Sequence of chain 1.A:
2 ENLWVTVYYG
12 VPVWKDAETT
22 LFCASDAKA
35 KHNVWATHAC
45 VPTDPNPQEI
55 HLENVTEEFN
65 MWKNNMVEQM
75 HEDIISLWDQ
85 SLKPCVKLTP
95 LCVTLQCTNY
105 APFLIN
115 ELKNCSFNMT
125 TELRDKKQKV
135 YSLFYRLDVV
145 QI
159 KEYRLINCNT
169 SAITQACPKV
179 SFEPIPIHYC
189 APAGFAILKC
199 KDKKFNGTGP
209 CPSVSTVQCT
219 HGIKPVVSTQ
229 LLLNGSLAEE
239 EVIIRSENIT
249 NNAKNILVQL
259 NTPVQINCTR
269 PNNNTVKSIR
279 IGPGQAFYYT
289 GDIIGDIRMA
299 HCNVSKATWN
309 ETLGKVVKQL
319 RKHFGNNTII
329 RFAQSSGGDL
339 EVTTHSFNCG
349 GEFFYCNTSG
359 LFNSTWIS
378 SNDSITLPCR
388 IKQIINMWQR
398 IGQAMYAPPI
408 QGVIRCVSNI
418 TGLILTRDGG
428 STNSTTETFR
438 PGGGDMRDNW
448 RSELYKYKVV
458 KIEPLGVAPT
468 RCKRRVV

The small molecule below binds the protein below.
Small molecule (SMILES): CC(=O)N[C@H]1[C@H](O[C@H]2[C@H](O)[C@@H](NC(C)=O)CO[C@@H]2CO)O[C@H](CO)[C@@H](O[C@@H]2O[C@H](CO[C@H]3O[C@H](CO)[C@@H](O)[C@H](O)[C@@H]3O)[C@@H](O)[C@H](O[C@H]3O[C@H](CO)[C@@H](O)[C@H](O)[C@@H]3O[C@H]3O[C@H](CO)[C@@H](O)[C@H](O)[C@@H]3O[C@H]3O[C@H](CO)[C@@H](O)[C@H](O)[C@@H]3O)[C@@H]2O)[C@@H]1O

Binding-site contacts:
Ligand atom N2 contacts residue SER415 of chain 1.A at 2.6 Å (h-bond).
Ligand atom C3 contacts residue VAL414 of chain 1.A at 3.8 Å (hydrophobic).
Ligand atom O6 contacts residue SER179 of chain 1.A at 4.2 Å.
Ligand atom C1 contacts residue ASN232 of chain 1.A at 1.4 Å.
Ligand atom C6 contacts residue GLU181 of chain 1.A at 3.8 Å.
Ligand atom C7 contacts residue SER415 of chain 1.A at 3.5 Å.
Ligand atom C1 contacts residue SER415 of chain 1.A at 3.6 Å.
Ligand atom C2 contacts residue SER415 of chain 1.A at 3.4 Å.
Ligand atom C8 contacts residue SER415 of chain 1.A at 3.6 Å.
Ligand atom O3 contacts residue CYS413 of chain 1.A at 4.1 Å.
Ligand atom C4 contacts residue VAL414 of chain 1.A at 3.9 Å (hydrophobic).
Ligand atom N2 contacts residue ASN232 of chain 1.A at 2.9 Å (h-bond).
Ligand atom O5 contacts residue VAL414 of chain 1.A at 4.3 Å.
Ligand atom O6 contacts residue GLY348 of chain 1.A at 3.9 Å.
Ligand atom O6 contacts residue GLN408 of chain 1.A at 4.0 Å.
Ligand atom C8 contacts residue LEU231 of chain 1.A at 4.2 Å (hydrophobic).
Ligand atom C1 contacts residue NAG1 of chain 1.H at 4.2 Å.
Ligand atom O4 contacts residue LYS177 of chain 1.A at 4.0 Å.
Ligand atom C4 contacts residue ASN232 of chain 1.A at 4.2 Å.
Ligand atom O7 contacts residue ASN346 of chain 1.A at 4.3 Å.
Ligand atom C2 contacts residue ASN232 of chain 1.A at 2.4 Å.
Ligand atom C7 contacts residue ASN346 of chain 1.A at 4.4 Å.
Ligand atom O5 contacts residue ASN232 of chain 1.A at 2.3 Å (h-bond).
Ligand atom O7 contacts residue PRO182 of chain 1.A at 3.7 Å.
Ligand atom O4 contacts residue GLU181 of chain 1.A at 4.3 Å.
Ligand atom C5 contacts residue GLU181 of chain 1.A at 4.2 Å.
Ligand atom O4 contacts residue SER179 of chain 1.A at 3.6 Å.
Ligand atom O4 contacts residue GLN408 of chain 1.A at 4.1 Å.
Ligand atom C3 contacts residue SER415 of chain 1.A at 3.5 Å.
Ligand atom C8 contacts residue ASN346 of chain 1.A at 3.7 Å.
Ligand atom O6 contacts residue GLY348 of chain 1.A at 4.2 Å.
Ligand atom C5 contacts residue VAL414 of chain 1.A at 3.6 Å (hydrophobic).
Ligand atom C5 contacts residue ASN232 of chain 1.A at 3.6 Å.
Ligand atom O3 contacts residue SER415 of chain 1.A at 4.1 Å.
Ligand atom C1 contacts residue VAL414 of chain 1.A at 4.1 Å (hydrophobic).
Ligand atom C6 contacts residue SER179 of chain 1.A at 3.7 Å.
Ligand atom O4 contacts residue VAL414 of chain 1.A at 3.8 Å.
Ligand atom C3 contacts residue ASN232 of chain 1.A at 3.8 Å.
Ligand atom C7 contacts residue ASN232 of chain 1.A at 3.9 Å.
Ligand atom O5 contacts residue NAG1 of chain 1.H at 3.8 Å.